Sequence of chain 1.A:
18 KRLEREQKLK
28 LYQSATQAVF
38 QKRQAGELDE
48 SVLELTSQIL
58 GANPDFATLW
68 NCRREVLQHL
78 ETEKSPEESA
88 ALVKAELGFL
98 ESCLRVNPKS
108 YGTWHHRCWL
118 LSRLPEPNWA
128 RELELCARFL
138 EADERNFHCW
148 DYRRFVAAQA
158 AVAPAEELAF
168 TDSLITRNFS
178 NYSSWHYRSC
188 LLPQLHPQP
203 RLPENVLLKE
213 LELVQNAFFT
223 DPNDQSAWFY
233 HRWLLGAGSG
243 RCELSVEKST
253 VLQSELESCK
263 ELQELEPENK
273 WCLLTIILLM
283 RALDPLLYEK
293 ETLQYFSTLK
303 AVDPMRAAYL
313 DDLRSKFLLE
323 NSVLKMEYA

Binding-site contacts:
Ligand atom CAK contacts residue ARG144 of chain 1.B at 3.6 Å.
Ligand atom CAW contacts residue PHE289 of chain 1.B at 3.8 Å (hydrophobic).
Ligand atom CAK contacts residue CYS196 of chain 1.B at 3.5 Å (hydrophobic).
Ligand atom NBF contacts residue HIS290 of chain 1.B at 3.4 Å (h-bond).
Ligand atom CAH contacts residue GLY192 of chain 1.B at 3.4 Å.
Ligand atom NBF contacts residue ASP238 of chain 1.B at 3.3 Å (salt-bridge).
Ligand atom OH contacts residue PHE147 of chain 1.B at 3.0 Å.
Ligand atom CAV contacts residue ASP238 of chain 1.B at 3.6 Å.
Ligand atom CAO contacts residue GLY192 of chain 1.B at 3.6 Å.
Ligand atom NBF contacts residue ZN1 of chain 1.C at 2.1 Å.
Ligand atom OH contacts residue CYS148 of chain 1.B at 3.1 Å (h-bond).
Ligand atom CAO contacts residue TRP244 of chain 1.B at 3.3 Å (hydrophobic).
Ligand atom NBF contacts residue CYS240 of chain 1.B at 3.7 Å.
Ligand atom CE2 contacts residue ARG144 of chain 1.B at 3.7 Å.
Ligand atom CBM contacts residue GLY192 of chain 1.B at 3.8 Å.
Ligand atom CD2 contacts residue ARG144 of chain 1.B at 3.7 Å.
Ligand atom OH contacts residue CYS196 of chain 1.B at 3.7 Å.
Ligand atom CAH contacts residue ARG144 of chain 1.B at 3.2 Å.
Ligand atom CZ contacts residue ARG144 of chain 1.B at 3.8 Å.
Ligand atom OH contacts residue ARG144 of chain 1.B at 2.8 Å (salt-bridge).
Ligand atom CZ contacts residue CYS196 of chain 1.B at 3.6 Å (hydrophobic).
Ligand atom CAX contacts residue TRP244 of chain 1.B at 2.0 Å (hydrophobic).
Ligand atom CE1 contacts residue CYS196 of chain 1.B at 3.5 Å (hydrophobic).
Ligand atom CBH contacts residue TRP244 of chain 1.B at 3.0 Å (hydrophobic).
Ligand atom CBA contacts residue TRP52 of chain 1.B at 3.8 Å (hydrophobic).
Ligand atom CAH contacts residue GLN193 of chain 1.B at 3.2 Å.
Ligand atom OAF contacts residue TRP52 of chain 1.B at 3.0 Å (h-bond).
Ligand atom OAD contacts residue TRP52 of chain 1.B at 3.6 Å.
Ligand atom CBM contacts residue TRP244 of chain 1.B at 3.1 Å (hydrophobic).
Ligand atom OBG contacts residue TYR241 of chain 1.B at 3.5 Å (h-bond).
Ligand atom CAW contacts residue ZN1 of chain 1.C at 3.1 Å.
Ligand atom O contacts residue PHE289 of chain 1.B at 3.4 Å.
Ligand atom CAV contacts residue ZN1 of chain 1.C at 3.0 Å.
Ligand atom CD2 contacts residue LEU96 of chain 1.B at 3.5 Å (hydrophobic).
Ligand atom OAB contacts residue PHE289 of chain 1.B at 3.8 Å.
Ligand atom OAB contacts residue TRP244 of chain 1.B at 3.2 Å.
Ligand atom CAJ contacts residue GLN193 of chain 1.B at 3.0 Å.
Ligand atom CAK contacts residue GLY192 of chain 1.B at 3.1 Å.
Ligand atom OBG contacts residue TRP244 of chain 1.B at 2.4 Å.
Ligand atom CE2 contacts residue LEU96 of chain 1.B at 3.4 Å (hydrophobic).

A small-molecule ligand and the protein it binds are described below.
Small molecule (SMILES): CN(C(=O)[C@H](Cc1cnc[nH]1)NC(=O)OCc1ccccc1)[C@@H](Cc1ccccc1)C(=O)N[C@@H](Cc1ccc(O)cc1)C(=O)NO

Sequence of chain 1.B:
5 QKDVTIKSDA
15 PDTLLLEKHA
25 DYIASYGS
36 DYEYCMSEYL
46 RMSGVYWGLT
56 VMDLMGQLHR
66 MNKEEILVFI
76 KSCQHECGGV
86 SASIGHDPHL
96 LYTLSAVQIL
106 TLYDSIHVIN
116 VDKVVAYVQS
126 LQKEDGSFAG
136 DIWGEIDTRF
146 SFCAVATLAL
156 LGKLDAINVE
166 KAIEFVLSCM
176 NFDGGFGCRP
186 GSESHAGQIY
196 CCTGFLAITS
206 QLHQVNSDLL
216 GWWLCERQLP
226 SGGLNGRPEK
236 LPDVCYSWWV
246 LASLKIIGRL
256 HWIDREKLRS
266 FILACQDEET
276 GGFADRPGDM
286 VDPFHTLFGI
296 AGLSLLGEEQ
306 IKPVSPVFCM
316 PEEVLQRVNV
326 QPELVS